Binding-site contacts:
Ligand atom PG contacts residue SER186 of chain 1.A at 3.5 Å.
Ligand atom C6 contacts residue DT6 of chain 1.B at 3.6 Å.
Ligand atom C5M contacts residue DT6 of chain 1.B at 3.7 Å.
Ligand atom O3B contacts residue SER186 of chain 1.A at 3.7 Å.
Ligand atom C4' contacts residue PHE289 of chain 1.A at 3.4 Å (hydrophobic).
Ligand atom O1A contacts residue ASP196 of chain 1.A at 3.1 Å (salt-bridge).
Ligand atom C2 contacts residue ASN296 of chain 1.A at 3.8 Å.
Ligand atom O1B contacts residue ASP198 of chain 1.A at 3.2 Å (salt-bridge).
Ligand atom O3G contacts residue SER194 of chain 1.A at 3.5 Å.
Ligand atom O3B contacts residue MG1 of chain 1.G at 3.6 Å.
Ligand atom O3G contacts residue SER186 of chain 1.A at 2.6 Å (h-bond).
Ligand atom O4 contacts residue DT6 of chain 1.B at 3.2 Å.
Ligand atom O1G contacts residue ASP196 of chain 1.A at 3.2 Å (salt-bridge).
Ligand atom C2' contacts residue THR288 of chain 1.A at 3.5 Å.
Ligand atom C4 contacts residue LYS293 of chain 1.A at 3.5 Å.
Ligand atom PG contacts residue GLY195 of chain 1.A at 3.5 Å.
Ligand atom C4 contacts residue DT6 of chain 1.B at 3.6 Å.
Ligand atom O5' contacts residue DT6 of chain 1.B at 3.8 Å.
Ligand atom C1' contacts residue ASN296 of chain 1.A at 3.6 Å.
Ligand atom O4 contacts residue LYS293 of chain 1.A at 3.7 Å.
Ligand atom O1A contacts residue ASP198 of chain 1.A at 3.1 Å (salt-bridge).
Ligand atom O2B contacts residue ARG189 of chain 1.A at 2.9 Å (salt-bridge).
Ligand atom O2 contacts residue ASN296 of chain 1.A at 2.9 Å (h-bond).
Ligand atom O3A contacts residue MG1 of chain 1.G at 3.6 Å.
Ligand atom N3 contacts residue LYS293 of chain 1.A at 3.6 Å.
Ligand atom O2G contacts residue GLY195 of chain 1.A at 3.8 Å.
Ligand atom C2' contacts residue LYS293 of chain 1.A at 3.7 Å.
Ligand atom O1G contacts residue GLY195 of chain 1.A at 3.4 Å (h-bond).
Ligand atom PA contacts residue MG1 of chain 1.G at 3.3 Å.
Ligand atom C5' contacts residue ASP198 of chain 1.A at 3.5 Å.
Ligand atom PB contacts residue MG1 of chain 1.G at 3.2 Å.
Ligand atom C1' contacts residue THR288 of chain 1.A at 3.4 Å.
Ligand atom O1A contacts residue MG1 of chain 1.G at 2.1 Å.
Ligand atom O1G contacts residue MG1 of chain 1.G at 2.1 Å.
Ligand atom O1B contacts residue GLY185 of chain 1.A at 3.2 Å.
Ligand atom O1B contacts residue SER186 of chain 1.A at 3.0 Å (h-bond).
Ligand atom O3G contacts residue GLY195 of chain 1.A at 2.7 Å (h-bond).
Ligand atom C2' contacts residue ASN296 of chain 1.A at 3.5 Å.
Ligand atom O1B contacts residue MG1 of chain 1.G at 2.2 Å.
Ligand atom PG contacts residue MG1 of chain 1.G at 3.3 Å.

The small molecule below binds the protein below.
Small molecule (SMILES): Cc1cn([C@H]2CC[C@@H](CO[P](=O)(O)O[P](=O)(O)OP(=O)(O)O)O2)c(=O)[nH]c1=O

Sequence of chain 1.A:
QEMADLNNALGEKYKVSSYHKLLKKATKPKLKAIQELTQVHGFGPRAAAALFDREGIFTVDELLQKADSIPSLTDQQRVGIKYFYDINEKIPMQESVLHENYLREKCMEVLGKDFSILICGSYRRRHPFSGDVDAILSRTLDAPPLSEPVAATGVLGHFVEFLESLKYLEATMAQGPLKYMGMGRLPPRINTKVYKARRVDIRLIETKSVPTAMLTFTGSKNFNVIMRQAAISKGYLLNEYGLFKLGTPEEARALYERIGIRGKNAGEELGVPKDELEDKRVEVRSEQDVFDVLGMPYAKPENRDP